Binding-site contacts:
Ligand atom C7 contacts residue ASN154 of chain 46.B at 3.3 Å.
Ligand atom O5 contacts residue ASN154 of chain 46.B at 2.4 Å (h-bond).
Ligand atom C3 contacts residue ASN154 of chain 46.B at 3.8 Å.
Ligand atom O5 contacts residue HIS104 of chain 46.A at 3.0 Å (h-bond).
Ligand atom C1 contacts residue ASN154 of chain 46.B at 1.4 Å.
Ligand atom C4 contacts residue HIS104 of chain 46.A at 4.4 Å.
Ligand atom C8 contacts residue ASN154 of chain 46.B at 3.4 Å.
Ligand atom C6 contacts residue HIS104 of chain 46.A at 3.2 Å.
Ligand atom C5 contacts residue HIS104 of chain 46.A at 3.1 Å.
Ligand atom C1 contacts residue HIS104 of chain 46.A at 3.2 Å.
Ligand atom C8 contacts residue HIS104 of chain 46.A at 4.0 Å.
Ligand atom C5 contacts residue ASN154 of chain 46.B at 3.7 Å.
Ligand atom O7 contacts residue ASN154 of chain 46.B at 3.3 Å (h-bond).
Ligand atom C2 contacts residue ASN154 of chain 46.B at 2.4 Å.
Ligand atom C4 contacts residue ASN154 of chain 46.B at 4.2 Å.
Ligand atom N2 contacts residue ASN154 of chain 46.B at 2.9 Å (h-bond).

This small molecule binds to this protein.
Small molecule (SMILES): CC(=O)N[C@H]1[C@H](O[C@H]2[C@H](O)[C@@H](NC(C)=O)CO[C@@H]2CO[C@@H]2O[C@@H](C)[C@@H](O)[C@@H](O)[C@@H]2O)O[C@H](CO)[C@@H](O)[C@@H]1O

Sequence of chain 46.A:
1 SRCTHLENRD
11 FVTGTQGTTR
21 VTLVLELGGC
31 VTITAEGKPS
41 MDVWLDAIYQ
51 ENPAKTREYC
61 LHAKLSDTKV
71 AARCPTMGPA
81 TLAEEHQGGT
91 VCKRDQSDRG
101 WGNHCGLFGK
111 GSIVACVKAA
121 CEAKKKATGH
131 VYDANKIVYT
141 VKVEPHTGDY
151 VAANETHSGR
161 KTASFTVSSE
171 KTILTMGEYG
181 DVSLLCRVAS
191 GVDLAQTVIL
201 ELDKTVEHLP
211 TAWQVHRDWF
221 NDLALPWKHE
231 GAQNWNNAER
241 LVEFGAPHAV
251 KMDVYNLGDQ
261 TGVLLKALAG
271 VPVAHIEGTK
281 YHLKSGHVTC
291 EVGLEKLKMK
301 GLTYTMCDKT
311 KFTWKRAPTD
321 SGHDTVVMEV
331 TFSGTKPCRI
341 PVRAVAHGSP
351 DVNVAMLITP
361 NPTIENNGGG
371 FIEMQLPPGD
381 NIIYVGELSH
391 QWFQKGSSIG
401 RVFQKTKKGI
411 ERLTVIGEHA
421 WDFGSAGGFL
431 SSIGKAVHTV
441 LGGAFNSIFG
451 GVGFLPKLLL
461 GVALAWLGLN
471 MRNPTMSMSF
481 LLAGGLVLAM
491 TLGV

Sequence of chain 46.B:
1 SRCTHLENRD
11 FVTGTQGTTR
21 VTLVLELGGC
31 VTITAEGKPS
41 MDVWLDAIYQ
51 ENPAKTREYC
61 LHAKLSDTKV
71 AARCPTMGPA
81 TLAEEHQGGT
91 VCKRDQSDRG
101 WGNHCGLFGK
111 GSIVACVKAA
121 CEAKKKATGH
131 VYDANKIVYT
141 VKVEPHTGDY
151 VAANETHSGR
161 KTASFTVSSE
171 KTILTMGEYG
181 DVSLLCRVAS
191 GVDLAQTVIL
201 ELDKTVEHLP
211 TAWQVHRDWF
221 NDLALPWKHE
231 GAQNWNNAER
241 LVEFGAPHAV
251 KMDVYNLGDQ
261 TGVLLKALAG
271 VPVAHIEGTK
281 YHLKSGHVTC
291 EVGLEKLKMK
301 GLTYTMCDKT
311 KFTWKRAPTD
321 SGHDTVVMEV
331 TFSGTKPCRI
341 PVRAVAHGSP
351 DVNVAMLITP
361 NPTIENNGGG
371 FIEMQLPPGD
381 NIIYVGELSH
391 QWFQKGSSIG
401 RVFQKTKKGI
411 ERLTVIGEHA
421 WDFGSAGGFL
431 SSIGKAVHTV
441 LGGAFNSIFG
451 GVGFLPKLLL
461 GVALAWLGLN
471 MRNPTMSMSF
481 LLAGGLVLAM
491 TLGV